Binding-site contacts:
Ligand atom C2 contacts residue LYS198 of chain 1.F at 3.5 Å.
Ligand atom O2' contacts residue THR241 of chain 1.F at 2.8 Å (h-bond).
Ligand atom N6 contacts residue LYS184 of chain 1.F at 2.9 Å (salt-bridge).
Ligand atom N7 contacts residue ILE148 of chain 1.F at 3.9 Å.
Ligand atom O3' contacts residue ASP200 of chain 1.F at 2.6 Å (salt-bridge).
Ligand atom O3' contacts residue ASN242 of chain 1.F at 3.6 Å (h-bond).
Ligand atom C2' contacts residue THR241 of chain 1.F at 3.8 Å.
Ligand atom PB contacts residue GLU331 of chain 1.F at 3.7 Å.
Ligand atom O2G contacts residue GLU331 of chain 1.F at 2.5 Å (salt-bridge).
Ligand atom PG contacts residue ASN333 of chain 1.F at 3.4 Å.
Ligand atom O2A contacts residue ILE330 of chain 1.F at 3.6 Å.
Ligand atom C3B contacts residue GLU331 of chain 1.F at 3.6 Å.
Ligand atom N6 contacts residue ILE148 of chain 1.F at 3.9 Å.
Ligand atom N1 contacts residue LEU186 of chain 1.F at 3.2 Å (h-bond).
Ligand atom C3B contacts residue LYS74 of chain 1.F at 3.9 Å.
Ligand atom C2 contacts residue TYR185 of chain 1.F at 3.8 Å (hydrophobic).
Ligand atom O1B contacts residue ASN242 of chain 1.F at 3.0 Å (h-bond).
Ligand atom N7 contacts residue GLN183 of chain 1.F at 3.7 Å.
Ligand atom O2B contacts residue MG1 of chain 1.IA at 2.6 Å.
Ligand atom PG contacts residue MG1 of chain 1.IA at 3.6 Å.
Ligand atom C5' contacts residue ASN242 of chain 1.F at 2.8 Å.
Ligand atom O3G contacts residue MG1 of chain 1.IA at 2.1 Å.
Ligand atom C3' contacts residue ASP200 of chain 1.F at 3.8 Å.
Ligand atom O4' contacts residue LEU240 of chain 1.F at 3.8 Å.
Ligand atom N6 contacts residue GLN183 of chain 1.F at 3.2 Å (h-bond).
Ligand atom O2A contacts residue GLU331 of chain 1.F at 3.2 Å (salt-bridge).
Ligand atom O3' contacts residue THR241 of chain 1.F at 2.4 Å (h-bond).
Ligand atom O2' contacts residue LYS198 of chain 1.F at 3.8 Å.
Ligand atom O2B contacts residue GLU331 of chain 1.F at 2.8 Å (salt-bridge).
Ligand atom C3' contacts residue THR241 of chain 1.F at 3.5 Å.
Ligand atom PG contacts residue GLU331 of chain 1.F at 3.0 Å.
Ligand atom O2' contacts residue HIS239 of chain 1.F at 3.6 Å (h-bond).
Ligand atom C4' contacts residue ASN242 of chain 1.F at 3.1 Å.
Ligand atom O3G contacts residue GLU331 of chain 1.F at 2.5 Å (salt-bridge).
Ligand atom O3G contacts residue ASN333 of chain 1.F at 2.8 Å (h-bond).
Ligand atom O2G contacts residue ASN333 of chain 1.F at 2.3 Å (h-bond).
Ligand atom N6 contacts residue TYR185 of chain 1.F at 3.7 Å.
Ligand atom N3 contacts residue LYS198 of chain 1.F at 3.0 Å (salt-bridge).
Ligand atom O3A contacts residue LYS74 of chain 1.F at 3.8 Å.
Ligand atom C2 contacts residue LEU186 of chain 1.F at 3.8 Å (hydrophobic).

Sequence of chain 1.F:
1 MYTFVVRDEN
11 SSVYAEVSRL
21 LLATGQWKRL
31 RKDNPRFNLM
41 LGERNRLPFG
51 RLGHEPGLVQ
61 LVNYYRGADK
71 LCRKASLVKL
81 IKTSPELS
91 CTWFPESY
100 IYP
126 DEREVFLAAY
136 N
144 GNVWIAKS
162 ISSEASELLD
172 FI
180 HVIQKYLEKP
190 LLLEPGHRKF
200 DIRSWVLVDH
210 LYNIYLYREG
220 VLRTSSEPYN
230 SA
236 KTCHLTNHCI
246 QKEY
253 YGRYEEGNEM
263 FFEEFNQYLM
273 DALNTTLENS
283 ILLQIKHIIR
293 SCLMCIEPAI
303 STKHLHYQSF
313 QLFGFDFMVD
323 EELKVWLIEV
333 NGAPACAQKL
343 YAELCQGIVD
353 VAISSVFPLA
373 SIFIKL

A small-molecule ligand and the protein it binds are described below.
Small molecule (SMILES): Nc1ncnc2c1ncn2[C@@H]1O[C@H](CO[P](=O)(O)O[P](=O)(O)CP(=O)(O)O)[C@@H](O)[C@H]1O